Sequence of chain 1.E:
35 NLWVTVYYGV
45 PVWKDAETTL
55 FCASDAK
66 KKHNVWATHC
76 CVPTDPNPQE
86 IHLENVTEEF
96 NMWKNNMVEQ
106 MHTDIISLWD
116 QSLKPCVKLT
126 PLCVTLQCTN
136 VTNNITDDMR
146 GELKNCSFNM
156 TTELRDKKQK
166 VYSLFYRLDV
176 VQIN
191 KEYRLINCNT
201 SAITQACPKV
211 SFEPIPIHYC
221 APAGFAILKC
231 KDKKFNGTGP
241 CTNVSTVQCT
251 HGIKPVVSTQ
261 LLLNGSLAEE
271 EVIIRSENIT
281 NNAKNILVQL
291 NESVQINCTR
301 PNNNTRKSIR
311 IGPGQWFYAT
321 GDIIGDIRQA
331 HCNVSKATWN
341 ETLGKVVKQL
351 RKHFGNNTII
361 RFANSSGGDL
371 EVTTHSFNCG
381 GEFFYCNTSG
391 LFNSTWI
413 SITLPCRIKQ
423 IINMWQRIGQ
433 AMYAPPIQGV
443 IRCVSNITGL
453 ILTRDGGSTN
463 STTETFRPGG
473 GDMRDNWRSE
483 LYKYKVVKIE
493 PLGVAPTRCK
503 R

Binding-site contacts:
Ligand atom O3 contacts residue CYS445 of chain 1.E at 4.2 Å.
Ligand atom C3 contacts residue SER447 of chain 1.E at 4.2 Å.
Ligand atom C7 contacts residue ASN264 of chain 1.E at 3.7 Å.
Ligand atom C1 contacts residue VAL446 of chain 1.E at 4.3 Å (hydrophobic).
Ligand atom C8 contacts residue LEU263 of chain 1.E at 4.0 Å (hydrophobic).
Ligand atom C7 contacts residue VAL256 of chain 1.E at 4.2 Å (hydrophobic).
Ligand atom C2 contacts residue ASN264 of chain 1.E at 2.5 Å.
Ligand atom O7 contacts residue ASN264 of chain 1.E at 4.0 Å.
Ligand atom C3 contacts residue VAL446 of chain 1.E at 3.9 Å (hydrophobic).
Ligand atom C1 contacts residue SER447 of chain 1.E at 3.9 Å.
Ligand atom O5 contacts residue GLU213 of chain 1.E at 4.1 Å.
Ligand atom C4 contacts residue ASN264 of chain 1.E at 4.4 Å.
Ligand atom C8 contacts residue VAL446 of chain 1.E at 3.9 Å (hydrophobic).
Ligand atom C6 contacts residue GLU213 of chain 1.E at 3.7 Å.
Ligand atom N2 contacts residue SER447 of chain 1.E at 3.5 Å.
Ligand atom C5 contacts residue GLU213 of chain 1.E at 3.7 Å.
Ligand atom O7 contacts residue ARG444 of chain 1.E at 4.2 Å.
Ligand atom O6 contacts residue GLY380 of chain 1.E at 4.2 Å.
Ligand atom C5 contacts residue NAG1 of chain 1.KB at 3.9 Å.
Ligand atom O7 contacts residue VAL446 of chain 1.E at 3.3 Å (h-bond).
Ligand atom C3 contacts residue ASN264 of chain 1.E at 3.9 Å.
Ligand atom C1 contacts residue ASN264 of chain 1.E at 1.5 Å.
Ligand atom N2 contacts residue ASN264 of chain 1.E at 3.0 Å (h-bond).
Ligand atom C8 contacts residue VAL256 of chain 1.E at 3.8 Å (hydrophobic).
Ligand atom O4 contacts residue VAL446 of chain 1.E at 3.9 Å.
Ligand atom C7 contacts residue VAL446 of chain 1.E at 4.1 Å (hydrophobic).
Ligand atom C5 contacts residue ASN264 of chain 1.E at 3.8 Å.
Ligand atom O5 contacts residue VAL446 of chain 1.E at 4.4 Å.
Ligand atom C2 contacts residue SER447 of chain 1.E at 4.1 Å.
Ligand atom C7 contacts residue SER447 of chain 1.E at 4.5 Å.
Ligand atom C4 contacts residue VAL446 of chain 1.E at 4.1 Å (hydrophobic).
Ligand atom O7 contacts residue VAL256 of chain 1.E at 3.9 Å.
Ligand atom C5 contacts residue VAL446 of chain 1.E at 3.6 Å (hydrophobic).
Ligand atom O5 contacts residue NAG1 of chain 1.KB at 3.3 Å.
Ligand atom O6 contacts residue SER211 of chain 1.E at 3.9 Å.
Ligand atom O5 contacts residue ASN264 of chain 1.E at 2.4 Å (h-bond).
Ligand atom C6 contacts residue NAG1 of chain 1.KB at 4.0 Å.
Ligand atom C1 contacts residue NAG1 of chain 1.KB at 3.7 Å.
Ligand atom O7 contacts residue CYS445 of chain 1.E at 4.1 Å.

A small-molecule ligand and the protein it binds are described below.
Small molecule (SMILES): CC(=O)N[C@H]1[C@H](O[C@H]2[C@H](O)[C@@H](NC(C)=O)CO[C@@H]2CO)O[C@H](CO)[C@@H](O[C@@H]2O[C@H](CO[C@H]3O[C@H](CO)[C@@H](O)[C@H](O)[C@@H]3O)[C@@H](O)[C@H](O[C@H]3O[C@H](CO)[C@@H](O)[C@H](O)[C@@H]3O)[C@@H]2O)[C@@H]1O